The protein below binds the small molecule below.
Small molecule (SMILES): CC[C@H](CO)Nc1nc(NCc2ccccc2)c2ncn(C(C)C)c2n1

Binding-site contacts:
Ligand atom CAX contacts residue GLU106 of chain 1.E at 3.3 Å.
Ligand atom NAO contacts residue LEU158 of chain 1.E at 3.9 Å.
Ligand atom CBA contacts residue LYS48 of chain 1.E at 3.9 Å.
Ligand atom CAQ contacts residue ASN156 of chain 1.E at 3.8 Å.
Ligand atom NAJ contacts residue LEU158 of chain 1.E at 3.7 Å.
Ligand atom CAC contacts residue ILE25 of chain 1.E at 3.6 Å (hydrophobic).
Ligand atom CAT contacts residue LEU158 of chain 1.E at 3.6 Å (hydrophobic).
Ligand atom CBA contacts residue ALA46 of chain 1.E at 3.4 Å (hydrophobic).
Ligand atom CAI contacts residue ASP111 of chain 1.E at 3.5 Å.
Ligand atom CAH contacts residue ASP111 of chain 1.E at 3.9 Å.
Ligand atom CAX contacts residue LEU158 of chain 1.E at 3.8 Å (hydrophobic).
Ligand atom CAY contacts residue PHE105 of chain 1.E at 3.9 Å (hydrophobic).
Ligand atom CAF contacts residue ARG628 of chain 1.D at 3.5 Å.
Ligand atom CAV contacts residue LEU158 of chain 1.E at 3.7 Å (hydrophobic).
Ligand atom CAF contacts residue ILE25 of chain 1.E at 3.7 Å (hydrophobic).
Ligand atom CAY contacts residue VAL79 of chain 1.E at 3.9 Å (hydrophobic).
Ligand atom CAY contacts residue LEU158 of chain 1.E at 3.7 Å (hydrophobic).
Ligand atom NAO contacts residue MET108 of chain 1.E at 3.0 Å (h-bond).
Ligand atom CAZ contacts residue PHE105 of chain 1.E at 3.7 Å (hydrophobic).
Ligand atom CAM contacts residue LEU158 of chain 1.E at 3.3 Å (hydrophobic).
Ligand atom CAD contacts residue ASP109 of chain 1.E at 3.5 Å.
Ligand atom NAW contacts residue ALA46 of chain 1.E at 3.6 Å.
Ligand atom NAL contacts residue LEU158 of chain 1.E at 3.3 Å.
Ligand atom CAH contacts residue ARG628 of chain 1.D at 3.4 Å.
Ligand atom CAK contacts residue SER155 of chain 1.E at 3.8 Å.
Ligand atom CAQ contacts residue SER155 of chain 1.E at 3.7 Å.
Ligand atom CAX contacts residue ALA46 of chain 1.E at 3.7 Å (hydrophobic).
Ligand atom CAG contacts residue ARG628 of chain 1.D at 3.5 Å.
Ligand atom CAX contacts residue MET108 of chain 1.E at 3.4 Å (hydrophobic).
Ligand atom CAD contacts residue MET108 of chain 1.E at 3.0 Å (hydrophobic).
Ligand atom NAW contacts residue LEU158 of chain 1.E at 3.7 Å.
Ligand atom CAZ contacts residue ALA46 of chain 1.E at 3.5 Å (hydrophobic).
Ligand atom CBA contacts residue VAL33 of chain 1.E at 3.5 Å (hydrophobic).
Ligand atom CAR contacts residue SER155 of chain 1.E at 3.6 Å.
Ligand atom CAN contacts residue LEU158 of chain 1.E at 3.5 Å (hydrophobic).
Ligand atom NAU contacts residue LEU158 of chain 1.E at 3.9 Å.
Ligand atom CAB contacts residue ILE25 of chain 1.E at 3.7 Å (hydrophobic).
Ligand atom CAG contacts residue ASP111 of chain 1.E at 3.8 Å.
Ligand atom NAJ contacts residue MET108 of chain 1.E at 3.3 Å (h-bond).
Ligand atom CAX contacts residue TYR107 of chain 1.E at 3.9 Å (hydrophobic).

Sequence of chain 1.E:
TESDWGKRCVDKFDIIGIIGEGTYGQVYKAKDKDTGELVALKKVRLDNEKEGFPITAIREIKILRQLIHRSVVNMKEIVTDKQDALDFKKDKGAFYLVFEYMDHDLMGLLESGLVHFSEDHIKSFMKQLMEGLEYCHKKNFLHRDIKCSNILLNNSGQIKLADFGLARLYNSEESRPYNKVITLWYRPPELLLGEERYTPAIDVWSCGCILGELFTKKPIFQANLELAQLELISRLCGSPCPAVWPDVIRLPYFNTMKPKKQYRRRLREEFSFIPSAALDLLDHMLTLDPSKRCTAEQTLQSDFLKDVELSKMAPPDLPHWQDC

Sequence of chain 1.D:
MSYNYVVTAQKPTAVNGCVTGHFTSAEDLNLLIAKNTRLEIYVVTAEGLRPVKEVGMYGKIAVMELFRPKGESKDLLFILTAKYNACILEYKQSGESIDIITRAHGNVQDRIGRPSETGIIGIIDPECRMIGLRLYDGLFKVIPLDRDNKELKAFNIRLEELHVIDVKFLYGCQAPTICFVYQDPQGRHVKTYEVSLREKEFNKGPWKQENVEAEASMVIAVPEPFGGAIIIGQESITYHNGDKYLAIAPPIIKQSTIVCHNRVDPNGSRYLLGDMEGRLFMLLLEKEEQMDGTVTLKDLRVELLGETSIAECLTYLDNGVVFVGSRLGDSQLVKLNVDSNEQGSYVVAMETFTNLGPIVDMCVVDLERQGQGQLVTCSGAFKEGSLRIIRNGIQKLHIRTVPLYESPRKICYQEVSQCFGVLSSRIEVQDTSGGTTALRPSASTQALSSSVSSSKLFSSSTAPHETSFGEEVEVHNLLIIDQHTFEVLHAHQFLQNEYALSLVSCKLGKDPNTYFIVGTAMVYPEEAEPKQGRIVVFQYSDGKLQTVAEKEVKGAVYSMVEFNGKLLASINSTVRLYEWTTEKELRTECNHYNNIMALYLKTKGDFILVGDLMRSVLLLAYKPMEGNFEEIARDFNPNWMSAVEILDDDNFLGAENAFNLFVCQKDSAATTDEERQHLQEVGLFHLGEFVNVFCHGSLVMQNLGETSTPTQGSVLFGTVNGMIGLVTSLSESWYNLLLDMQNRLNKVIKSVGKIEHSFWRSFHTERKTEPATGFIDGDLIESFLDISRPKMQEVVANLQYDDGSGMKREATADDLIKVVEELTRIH